This protein binds this small molecule.
Small molecule (SMILES): Nc1nc2c(ncn2[C@@H]2O[C@H](CO[P](=O)(O)O[P](=O)(O)NP(=O)(O)O)[C@@H](O)[C@H]2O)c(=O)[nH]1

Sequence of chain 1.A:
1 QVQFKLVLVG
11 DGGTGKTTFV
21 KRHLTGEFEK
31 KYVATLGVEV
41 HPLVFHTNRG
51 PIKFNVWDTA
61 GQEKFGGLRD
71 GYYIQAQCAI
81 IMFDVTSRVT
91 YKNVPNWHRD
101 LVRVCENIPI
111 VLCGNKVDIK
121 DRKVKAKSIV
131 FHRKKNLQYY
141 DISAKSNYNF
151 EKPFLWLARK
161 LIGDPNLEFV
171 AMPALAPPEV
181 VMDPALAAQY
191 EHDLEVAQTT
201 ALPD

Sequence of chain 2.C:
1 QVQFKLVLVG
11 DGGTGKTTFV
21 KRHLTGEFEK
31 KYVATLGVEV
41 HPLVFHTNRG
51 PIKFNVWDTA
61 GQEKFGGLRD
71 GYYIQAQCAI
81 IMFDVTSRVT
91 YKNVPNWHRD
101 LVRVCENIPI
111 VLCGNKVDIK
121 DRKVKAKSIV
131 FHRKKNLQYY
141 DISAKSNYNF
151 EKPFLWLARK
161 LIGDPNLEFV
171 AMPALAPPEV

Binding-site contacts:
Ligand atom O1A contacts residue GLY15 of chain 1.A at 3.1 Å.
Ligand atom O2B contacts residue MG1 of chain 1.E at 2.6 Å.
Ligand atom C4 contacts residue PHE28 of chain 1.A at 3.4 Å (hydrophobic).
Ligand atom O3G contacts residue GLY12 of chain 1.A at 3.3 Å.
Ligand atom N3B contacts residue GLY13 of chain 1.A at 2.9 Å (h-bond).
Ligand atom O1B contacts residue LYS16 of chain 1.A at 2.7 Å (salt-bridge).
Ligand atom O3A contacts residue MG1 of chain 1.E at 3.4 Å.
Ligand atom O3' contacts residue LYS31 of chain 1.A at 3.4 Å.
Ligand atom O1G contacts residue ALA34 of chain 1.A at 3.3 Å.
Ligand atom O6 contacts residue ALA144 of chain 1.A at 3.3 Å (h-bond).
Ligand atom O1B contacts residue GLY15 of chain 1.A at 2.5 Å (h-bond).
Ligand atom O6 contacts residue LYS116 of chain 1.A at 3.0 Å.
Ligand atom N2 contacts residue ASP118 of chain 1.A at 3.1 Å (salt-bridge).
Ligand atom N3B contacts residue LYS16 of chain 1.A at 3.0 Å (salt-bridge).
Ligand atom O2' contacts residue GLU29 of chain 1.A at 2.8 Å (salt-bridge).
Ligand atom O1A contacts residue THR18 of chain 1.A at 2.9 Å (h-bond).
Ligand atom O1G contacts residue TYR32 of chain 1.A at 3.0 Å (h-bond).
Ligand atom O6 contacts residue ASN115 of chain 1.A at 2.8 Å (h-bond).
Ligand atom O3G contacts residue LYS16 of chain 1.A at 2.8 Å (salt-bridge).
Ligand atom O1A contacts residue THR17 of chain 1.A at 3.4 Å (h-bond).
Ligand atom O2' contacts residue LYS30 of chain 1.A at 2.7 Å (salt-bridge).
Ligand atom N1 contacts residue ASP118 of chain 1.A at 2.6 Å (salt-bridge).
Ligand atom PG contacts residue LYS16 of chain 1.A at 3.3 Å.
Ligand atom O2G contacts residue MG1 of chain 1.E at 2.9 Å.
Ligand atom O3G contacts residue GLY61 of chain 1.A at 2.6 Å (h-bond).
Ligand atom O3' contacts residue LYS30 of chain 1.A at 2.5 Å (salt-bridge).
Ligand atom O2B contacts residue THR17 of chain 1.A at 2.9 Å (h-bond).
Ligand atom O2G contacts residue THR35 of chain 1.A at 2.6 Å (h-bond).
Ligand atom N3B contacts residue GLY12 of chain 1.A at 3.0 Å.
Ligand atom C2' contacts residue GLU29 of chain 1.A at 3.1 Å.
Ligand atom N7 contacts residue ASN115 of chain 1.A at 2.8 Å (h-bond).
Ligand atom N3 contacts residue PHE28 of chain 1.A at 3.4 Å.
Ligand atom O6 contacts residue ASP118 of chain 1.A at 3.2 Å (salt-bridge).
Ligand atom O2A contacts residue MG1 of chain 1.E at 3.4 Å.
Ligand atom C6 contacts residue ASP118 of chain 1.A at 3.4 Å.
Ligand atom O1B contacts residue THR14 of chain 1.A at 3.3 Å (h-bond).
Ligand atom O1G contacts residue THR35 of chain 1.A at 3.2 Å (h-bond).
Ligand atom O3G contacts residue ALA60 of chain 1.A at 3.4 Å.
Ligand atom O4' contacts residue LYS116 of chain 1.A at 3.2 Å (salt-bridge).
Ligand atom C6 contacts residue LYS116 of chain 1.A at 3.4 Å.